Binding-site contacts:
Ligand atom N1 contacts residue THR138 of chain 3.A at 3.1 Å (h-bond).
Ligand atom C2' contacts residue GLY108 of chain 3.A at 3.5 Å.
Ligand atom N3 contacts residue GLY108 of chain 3.A at 3.4 Å.
Ligand atom O2A contacts residue SER29 of chain 3.A at 3.7 Å.
Ligand atom O3B contacts residue SER146 of chain 3.A at 3.4 Å.
Ligand atom O1B contacts residue SER146 of chain 3.A at 3.4 Å.
Ligand atom O1A contacts residue PHE30 of chain 3.A at 2.7 Å (h-bond).
Ligand atom O2G contacts residue SER148 of chain 3.A at 3.0 Å (h-bond).
Ligand atom N7 contacts residue VAL145 of chain 3.A at 3.7 Å.
Ligand atom O1A contacts residue HIS37 of chain 3.A at 3.6 Å.
Ligand atom O3B contacts residue ARG110 of chain 3.A at 3.8 Å.
Ligand atom C2 contacts residue THR138 of chain 3.A at 3.5 Å.
Ligand atom O1G contacts residue MG1 of chain 3.F at 2.5 Å.
Ligand atom N3 contacts residue ILE40 of chain 3.A at 3.6 Å.
Ligand atom O4' contacts residue HIS37 of chain 3.A at 3.6 Å.
Ligand atom O2B contacts residue ARG110 of chain 3.A at 3.5 Å (salt-bridge).
Ligand atom O1B contacts residue HIS37 of chain 3.A at 3.4 Å (h-bond).
Ligand atom PA contacts residue HIS37 of chain 3.A at 3.6 Å.
Ligand atom C8 contacts residue HIS37 of chain 3.A at 3.4 Å.
Ligand atom O2A contacts residue MG1 of chain 3.F at 2.5 Å.
Ligand atom O1B contacts residue SER147 of chain 3.A at 3.0 Å (h-bond).
Ligand atom O3G contacts residue SER148 of chain 3.A at 3.1 Å (h-bond).
Ligand atom C6 contacts residue ARG110 of chain 3.A at 3.7 Å.
Ligand atom N7 contacts residue ARG110 of chain 3.A at 3.2 Å (salt-bridge).
Ligand atom PG contacts residue SER148 of chain 3.A at 3.7 Å.
Ligand atom PG contacts residue MG1 of chain 3.F at 3.7 Å.
Ligand atom O2G contacts residue SER146 of chain 3.A at 3.7 Å.
Ligand atom N6 contacts residue GLY36 of chain 3.A at 3.6 Å.
Ligand atom O2' contacts residue GLY108 of chain 3.A at 2.5 Å (h-bond).
Ligand atom C3A contacts residue MG1 of chain 3.F at 3.3 Å.
Ligand atom N6 contacts residue TYR142 of chain 3.A at 3.1 Å (h-bond).
Ligand atom C5' contacts residue HIS37 of chain 3.A at 3.4 Å.
Ligand atom C2 contacts residue ILE40 of chain 3.A at 3.6 Å (hydrophobic).
Ligand atom N6 contacts residue VAL145 of chain 3.A at 2.8 Å (h-bond).
Ligand atom O1A contacts residue SER29 of chain 3.A at 3.0 Å (h-bond).
Ligand atom C1' contacts residue GLY108 of chain 3.A at 3.6 Å.
Ligand atom PA contacts residue MG1 of chain 3.F at 3.5 Å.
Ligand atom O3G contacts residue SER147 of chain 3.A at 3.7 Å.
Ligand atom O5' contacts residue HIS37 of chain 3.A at 2.7 Å (h-bond).
Ligand atom C8 contacts residue ARG110 of chain 3.A at 3.5 Å.

Sequence of chain 3.A:
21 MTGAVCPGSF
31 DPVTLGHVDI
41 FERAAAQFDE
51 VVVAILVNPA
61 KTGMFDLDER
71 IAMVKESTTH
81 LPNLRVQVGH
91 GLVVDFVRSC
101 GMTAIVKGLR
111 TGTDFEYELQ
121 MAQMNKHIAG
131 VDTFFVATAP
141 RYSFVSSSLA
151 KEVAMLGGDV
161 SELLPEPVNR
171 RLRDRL

A small-molecule ligand and the protein it binds are described below.
Small molecule (SMILES): Nc1ncnc2c1ncn2[C@@H]1O[C@H](CO[P](=O)(O)C[P](=O)(O)OP(=O)(O)O)[C@@H](O)[C@H]1O